Binding-site contacts:
Ligand atom C5 contacts residue ASN1098 of chain 1.C at 3.7 Å.
Ligand atom C7 contacts residue THR1100 of chain 1.C at 3.9 Å.
Ligand atom C5 contacts residue PHE1103 of chain 1.C at 4.0 Å (hydrophobic).
Ligand atom O5 contacts residue ASN1098 of chain 1.C at 2.5 Å (h-bond).
Ligand atom C4 contacts residue HIS1101 of chain 1.C at 3.9 Å.
Ligand atom O4 contacts residue HIS1101 of chain 1.C at 3.6 Å.
Ligand atom C7 contacts residue HIS1101 of chain 1.C at 3.7 Å.
Ligand atom C3 contacts residue HIS1101 of chain 1.C at 3.7 Å.
Ligand atom N2 contacts residue ASN1098 of chain 1.C at 2.9 Å (h-bond).
Ligand atom C1 contacts residue HIS1101 of chain 1.C at 4.4 Å.
Ligand atom O7 contacts residue ASN1098 of chain 1.C at 3.5 Å (h-bond).
Ligand atom C8 contacts residue HIS1101 of chain 1.C at 3.8 Å.
Ligand atom O3 contacts residue THR1100 of chain 1.C at 4.2 Å.
Ligand atom O5 contacts residue HIS1101 of chain 1.C at 4.4 Å.
Ligand atom C5 contacts residue HIS1101 of chain 1.C at 3.8 Å.
Ligand atom C3 contacts residue ASN1098 of chain 1.C at 3.8 Å.
Ligand atom C3 contacts residue THR1100 of chain 1.C at 3.5 Å.
Ligand atom C8 contacts residue THR1100 of chain 1.C at 3.9 Å.
Ligand atom C6 contacts residue PHE1103 of chain 1.C at 3.9 Å (hydrophobic).
Ligand atom C8 contacts residue ASN1098 of chain 1.C at 3.5 Å.
Ligand atom C4 contacts residue ASN1098 of chain 1.C at 4.3 Å.
Ligand atom C2 contacts residue THR1100 of chain 1.C at 3.5 Å.
Ligand atom O5 contacts residue PHE1103 of chain 1.C at 3.3 Å.
Ligand atom O7 contacts residue HIS1101 of chain 1.C at 3.2 Å (h-bond).
Ligand atom N2 contacts residue THR1100 of chain 1.C at 2.9 Å (h-bond).
Ligand atom C1 contacts residue ASN1098 of chain 1.C at 1.4 Å.
Ligand atom C2 contacts residue ASN1098 of chain 1.C at 2.6 Å.
Ligand atom C7 contacts residue ASN1098 of chain 1.C at 3.3 Å.
Ligand atom C1 contacts residue THR1100 of chain 1.C at 3.7 Å.
Ligand atom C1 contacts residue PHE1103 of chain 1.C at 3.8 Å (hydrophobic).

A small-molecule ligand and the protein it binds are described below.
Small molecule (SMILES): CC(=O)N[C@H]1[C@H](O[C@H]2[C@H](O)[C@@H](NC(C)=O)CO[C@@H]2CO)O[C@H](CO)[C@@H](O)[C@@H]1O

Sequence of chain 1.C:
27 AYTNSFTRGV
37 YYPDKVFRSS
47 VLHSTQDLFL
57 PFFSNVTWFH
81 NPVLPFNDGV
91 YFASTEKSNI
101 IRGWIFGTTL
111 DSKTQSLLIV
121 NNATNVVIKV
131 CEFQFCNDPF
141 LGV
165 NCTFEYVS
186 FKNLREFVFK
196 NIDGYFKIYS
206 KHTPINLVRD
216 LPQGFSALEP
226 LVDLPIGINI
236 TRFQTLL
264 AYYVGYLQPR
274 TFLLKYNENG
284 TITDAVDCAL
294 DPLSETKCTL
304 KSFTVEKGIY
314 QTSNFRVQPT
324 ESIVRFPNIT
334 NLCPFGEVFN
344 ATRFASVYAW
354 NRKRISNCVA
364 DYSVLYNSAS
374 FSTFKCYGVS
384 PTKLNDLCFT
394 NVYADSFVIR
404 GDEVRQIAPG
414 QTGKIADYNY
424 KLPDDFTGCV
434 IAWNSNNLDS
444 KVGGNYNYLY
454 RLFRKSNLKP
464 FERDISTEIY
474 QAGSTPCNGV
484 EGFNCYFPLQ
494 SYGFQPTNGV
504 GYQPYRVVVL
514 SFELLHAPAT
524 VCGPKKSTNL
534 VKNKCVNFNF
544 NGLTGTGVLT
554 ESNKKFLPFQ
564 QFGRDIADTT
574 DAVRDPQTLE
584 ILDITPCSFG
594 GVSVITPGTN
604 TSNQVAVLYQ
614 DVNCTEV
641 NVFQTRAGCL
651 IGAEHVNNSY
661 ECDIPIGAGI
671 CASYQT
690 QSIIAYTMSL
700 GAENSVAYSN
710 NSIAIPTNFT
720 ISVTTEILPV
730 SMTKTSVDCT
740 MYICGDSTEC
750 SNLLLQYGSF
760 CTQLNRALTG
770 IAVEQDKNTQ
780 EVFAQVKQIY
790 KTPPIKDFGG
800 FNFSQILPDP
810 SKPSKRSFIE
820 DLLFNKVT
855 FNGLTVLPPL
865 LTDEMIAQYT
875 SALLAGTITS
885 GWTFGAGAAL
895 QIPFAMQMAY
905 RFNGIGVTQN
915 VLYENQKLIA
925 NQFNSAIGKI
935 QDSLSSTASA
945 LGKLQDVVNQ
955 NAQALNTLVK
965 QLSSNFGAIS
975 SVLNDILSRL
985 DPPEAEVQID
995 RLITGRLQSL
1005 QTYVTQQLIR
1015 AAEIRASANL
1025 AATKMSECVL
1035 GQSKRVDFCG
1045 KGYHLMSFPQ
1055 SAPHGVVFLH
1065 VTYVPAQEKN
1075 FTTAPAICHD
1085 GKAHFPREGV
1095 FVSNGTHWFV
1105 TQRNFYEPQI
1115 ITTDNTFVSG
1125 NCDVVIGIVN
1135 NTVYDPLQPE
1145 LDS